Sequence of chain 1.A:
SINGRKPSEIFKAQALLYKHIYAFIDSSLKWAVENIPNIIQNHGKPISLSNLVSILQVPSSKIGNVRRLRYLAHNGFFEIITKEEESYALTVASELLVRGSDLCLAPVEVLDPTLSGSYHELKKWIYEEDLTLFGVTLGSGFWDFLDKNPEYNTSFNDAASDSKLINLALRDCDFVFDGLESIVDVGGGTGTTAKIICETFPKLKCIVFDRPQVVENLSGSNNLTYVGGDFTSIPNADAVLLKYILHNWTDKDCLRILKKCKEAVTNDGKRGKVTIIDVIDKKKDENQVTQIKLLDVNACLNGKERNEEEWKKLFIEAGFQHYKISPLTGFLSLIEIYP

The small molecule below binds the protein below.
Small molecule (SMILES): O=S(=O)(O)CCCNC(CO)(CO)CO

Binding-site contacts:
Ligand atom C1 contacts residue ASP152 of chain 1.A at 3.5 Å.
Ligand atom C7 contacts residue PHE241 of chain 1.A at 3.5 Å (hydrophobic).
Ligand atom O6 contacts residue PHE241 of chain 1.A at 4.5 Å.
Ligand atom C6 contacts residue PHE241 of chain 1.A at 3.5 Å (hydrophobic).
Ligand atom O3 contacts residue TRP151 of chain 1.A at 3.2 Å.
Ligand atom O1 contacts residue TRP151 of chain 1.A at 2.9 Å (h-bond).
Ligand atom O5 contacts residue ARG266 of chain 1.A at 2.7 Å (salt-bridge).
Ligand atom C7 contacts residue SAH1 of chain 1.I at 3.9 Å.
Ligand atom C2 contacts residue ASP152 of chain 1.A at 4.4 Å.
Ligand atom O5 contacts residue ASP239 of chain 1.A at 4.5 Å.
Ligand atom O7 contacts residue ASP239 of chain 1.A at 2.8 Å (salt-bridge).
Ligand atom C7 contacts residue ASP239 of chain 1.A at 3.5 Å.
Ligand atom C6 contacts residue ARG266 of chain 1.A at 4.2 Å.
Ligand atom C6 contacts residue TRP259 of chain 1.A at 4.2 Å (hydrophobic).
Ligand atom S1 contacts residue ASP152 of chain 1.A at 4.5 Å.
Ligand atom O7 contacts residue SAH1 of chain 1.I at 4.4 Å.
Ligand atom C4 contacts residue PHE241 of chain 1.A at 4.1 Å (hydrophobic).
Ligand atom O2 contacts residue PHE150 of chain 1.A at 4.2 Å.
Ligand atom O6 contacts residue TRP259 of chain 1.A at 4.1 Å.
Ligand atom O1 contacts residue GLY149 of chain 1.A at 3.1 Å.
Ligand atom O3 contacts residue TRP259 of chain 1.A at 4.1 Å.
Ligand atom S1 contacts residue TRP151 of chain 1.A at 4.1 Å.
Ligand atom O5 contacts residue PHE241 of chain 1.A at 3.5 Å.
Ligand atom O2 contacts residue GLY149 of chain 1.A at 3.3 Å.
Ligand atom O6 contacts residue ARG266 of chain 1.A at 3.9 Å.
Ligand atom C5 contacts residue ARG266 of chain 1.A at 3.7 Å.
Ligand atom S1 contacts residue PHE150 of chain 1.A at 4.4 Å.
Ligand atom O1 contacts residue ASP152 of chain 1.A at 3.0 Å (salt-bridge).
Ligand atom O1 contacts residue PHE150 of chain 1.A at 3.4 Å (h-bond).
Ligand atom S1 contacts residue GLY149 of chain 1.A at 3.9 Å.